Sequence of chain 1.C:
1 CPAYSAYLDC

Sequence of chain 1.B:
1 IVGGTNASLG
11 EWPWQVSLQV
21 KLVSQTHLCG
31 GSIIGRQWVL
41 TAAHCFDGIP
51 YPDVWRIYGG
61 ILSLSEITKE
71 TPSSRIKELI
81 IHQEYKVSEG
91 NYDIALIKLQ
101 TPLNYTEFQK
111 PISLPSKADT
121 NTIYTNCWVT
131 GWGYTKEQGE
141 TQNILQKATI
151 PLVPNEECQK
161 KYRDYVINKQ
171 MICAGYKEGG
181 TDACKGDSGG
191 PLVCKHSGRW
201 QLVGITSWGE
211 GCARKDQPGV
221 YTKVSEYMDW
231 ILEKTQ

Binding-site contacts:
Ligand atom N4 contacts residue ALA183 of chain 1.B at 3.5 Å (h-bond).
Ligand atom N8 contacts residue GLY211 of chain 1.B at 2.9 Å (h-bond).
Ligand atom N8 contacts residue CYS212 of chain 1.B at 3.9 Å.
Ligand atom C1 contacts residue TRP208 of chain 1.B at 3.9 Å (hydrophobic).
Ligand atom C6 contacts residue SER5 of chain 1.C at 4.1 Å.
Ligand atom C1 contacts residue SER207 of chain 1.B at 4.1 Å.
Ligand atom N9 contacts residue ASP182 of chain 1.B at 2.7 Å (salt-bridge).
Ligand atom C7 contacts residue ASP182 of chain 1.B at 3.5 Å.
Ligand atom N8 contacts residue GLY209 of chain 1.B at 3.9 Å.
Ligand atom C2 contacts residue THR206 of chain 1.B at 3.5 Å.
Ligand atom C2 contacts residue ALA6 of chain 1.C at 2.4 Å (hydrophobic).
Ligand atom N8 contacts residue ALA183 of chain 1.B at 3.2 Å (h-bond).
Ligand atom C1 contacts residue GLY209 of chain 1.B at 3.9 Å.
Ligand atom C5 contacts residue GLY209 of chain 1.B at 3.1 Å.
Ligand atom C1 contacts residue ALA6 of chain 1.C at 1.5 Å (hydrophobic).
Ligand atom C7 contacts residue GLY219 of chain 1.B at 3.9 Å.
Ligand atom C7 contacts residue GLY211 of chain 1.B at 4.0 Å.
Ligand atom N9 contacts residue ALA183 of chain 1.B at 3.1 Å (h-bond).
Ligand atom C7 contacts residue GLY209 of chain 1.B at 3.9 Å.
Ligand atom C3 contacts residue TRP208 of chain 1.B at 3.6 Å (hydrophobic).
Ligand atom N4 contacts residue GLY211 of chain 1.B at 4.2 Å.
Ligand atom C1 contacts residue TYR4 of chain 1.C at 4.1 Å (hydrophobic).
Ligand atom C7 contacts residue ALA183 of chain 1.B at 3.0 Å (hydrophobic).
Ligand atom C3 contacts residue GLY209 of chain 1.B at 3.8 Å.
Ligand atom C5 contacts residue ALA183 of chain 1.B at 4.2 Å (hydrophobic).
Ligand atom C3 contacts residue ALA183 of chain 1.B at 4.2 Å (hydrophobic).
Ligand atom C6 contacts residue TYR4 of chain 1.C at 4.0 Å (hydrophobic).
Ligand atom N8 contacts residue ASP182 of chain 1.B at 2.8 Å (salt-bridge).
Ligand atom C6 contacts residue ALA6 of chain 1.C at 2.6 Å (hydrophobic).
Ligand atom N4 contacts residue TRP208 of chain 1.B at 3.8 Å.
Ligand atom C5 contacts residue ALA6 of chain 1.C at 3.9 Å (hydrophobic).
Ligand atom C6 contacts residue GLY209 of chain 1.B at 3.9 Å.
Ligand atom C3 contacts residue ALA6 of chain 1.C at 3.7 Å (hydrophobic).
Ligand atom C2 contacts residue CYS184 of chain 1.B at 4.1 Å (hydrophobic).
Ligand atom N9 contacts residue GLY219 of chain 1.B at 3.4 Å.
Ligand atom C5 contacts residue GLY211 of chain 1.B at 3.5 Å.
Ligand atom C5 contacts residue TRP208 of chain 1.B at 3.8 Å (hydrophobic).
Ligand atom C3 contacts residue THR206 of chain 1.B at 3.8 Å.
Ligand atom C5 contacts residue TYR4 of chain 1.C at 4.2 Å (hydrophobic).
Ligand atom N4 contacts residue GLY209 of chain 1.B at 3.5 Å (h-bond).

A protein and the small-molecule ligand that binds it are described below.
Small molecule (SMILES): [H]/N=C(\N)N1CCCCC1